Sequence of chain 1.C:
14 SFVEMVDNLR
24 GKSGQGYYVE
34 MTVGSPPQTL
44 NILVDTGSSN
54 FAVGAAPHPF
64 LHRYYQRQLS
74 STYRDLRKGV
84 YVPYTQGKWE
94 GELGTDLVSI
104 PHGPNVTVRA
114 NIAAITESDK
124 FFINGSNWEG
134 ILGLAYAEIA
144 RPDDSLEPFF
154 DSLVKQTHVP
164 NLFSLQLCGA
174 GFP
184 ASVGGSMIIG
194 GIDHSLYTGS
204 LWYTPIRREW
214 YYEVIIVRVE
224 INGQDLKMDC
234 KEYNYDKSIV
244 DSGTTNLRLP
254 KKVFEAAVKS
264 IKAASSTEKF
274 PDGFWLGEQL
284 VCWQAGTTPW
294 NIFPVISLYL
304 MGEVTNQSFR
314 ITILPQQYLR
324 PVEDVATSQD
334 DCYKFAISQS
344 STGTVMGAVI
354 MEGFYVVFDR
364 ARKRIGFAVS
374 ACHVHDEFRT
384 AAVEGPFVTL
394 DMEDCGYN

This protein binds this small molecule.
Small molecule (SMILES): CCCCNC(=O)[C@H](C)C[C@H](O)[C@@H]1C[C@H](C)CCCCCCCC(=O)N[C@@H](C)C(=O)N1

Binding-site contacts:
Ligand atom C51 contacts residue THR247 of chain 1.C at 3.8 Å.
Ligand atom O49 contacts residue ASP244 of chain 1.C at 2.6 Å (salt-bridge).
Ligand atom O49 contacts residue ASP48 of chain 1.C at 2.4 Å (salt-bridge).
Ligand atom C67 contacts residue TYR214 of chain 1.C at 3.8 Å (hydrophobic).
Ligand atom N1 contacts residue GLY246 of chain 1.C at 2.9 Å (h-bond).
Ligand atom C56 contacts residue THR88 of chain 1.C at 3.7 Å.
Ligand atom O61 contacts residue TYR87 of chain 1.C at 3.2 Å.
Ligand atom C5 contacts residue GLY246 of chain 1.C at 3.6 Å.
Ligand atom O37 contacts residue THR88 of chain 1.C at 3.4 Å.
Ligand atom C64 contacts residue GLY50 of chain 1.C at 3.7 Å.
Ligand atom N1 contacts residue THR247 of chain 1.C at 3.7 Å.
Ligand atom C47 contacts residue ASP48 of chain 1.C at 3.6 Å.
Ligand atom O61 contacts residue THR88 of chain 1.C at 3.0 Å (h-bond).
Ligand atom C19 contacts residue GLY29 of chain 1.C at 3.7 Å.
Ligand atom C54 contacts residue GLY50 of chain 1.C at 3.6 Å.
Ligand atom C19 contacts residue GLN28 of chain 1.C at 3.5 Å.
Ligand atom C22 contacts residue GLY246 of chain 1.C at 3.8 Å.
Ligand atom C54 contacts residue ASP244 of chain 1.C at 3.4 Å.
Ligand atom C60 contacts residue GLY50 of chain 1.C at 3.6 Å.
Ligand atom C13 contacts residue LEU46 of chain 1.C at 3.8 Å (hydrophobic).
Ligand atom C28 contacts residue THR248 of chain 1.C at 3.5 Å.
Ligand atom C51 contacts residue ASP244 of chain 1.C at 3.2 Å.
Ligand atom C34 contacts residue THR247 of chain 1.C at 3.7 Å.
Ligand atom C16 contacts residue ILE126 of chain 1.C at 3.7 Å (hydrophobic).
Ligand atom C43 contacts residue TYR87 of chain 1.C at 3.5 Å (hydrophobic).
Ligand atom C67 contacts residue SER51 of chain 1.C at 3.7 Å.
Ligand atom C13 contacts residue GLY246 of chain 1.C at 3.6 Å.
Ligand atom C56 contacts residue ASP244 of chain 1.C at 3.5 Å.
Ligand atom O37 contacts residue GLN89 of chain 1.C at 3.0 Å (h-bond).
Ligand atom C73 contacts residue PRO86 of chain 1.C at 3.7 Å (hydrophobic).
Ligand atom N62 contacts residue GLY50 of chain 1.C at 2.8 Å (h-bond).
Ligand atom C31 contacts residue THR248 of chain 1.C at 3.7 Å.
Ligand atom O49 contacts residue GLY246 of chain 1.C at 3.6 Å (h-bond).
Ligand atom C47 contacts residue ASP244 of chain 1.C at 3.5 Å.
Ligand atom C43 contacts residue PHE124 of chain 1.C at 3.7 Å (hydrophobic).
Ligand atom O42 contacts residue THR248 of chain 1.C at 2.7 Å (h-bond).
Ligand atom C67 contacts residue GLY50 of chain 1.C at 3.5 Å.
Ligand atom O42 contacts residue THR247 of chain 1.C at 3.3 Å.
Ligand atom C3 contacts residue GLY246 of chain 1.C at 3.7 Å.
Ligand atom C43 contacts residue GLN89 of chain 1.C at 3.5 Å.